Binding-site contacts:
Ligand atom O5 contacts residue ASN118 of chain 1.F at 2.3 Å (h-bond).
Ligand atom C8 contacts residue ASN106 of chain 1.F at 3.6 Å.
Ligand atom C7 contacts residue ASN118 of chain 1.F at 3.0 Å.
Ligand atom O7 contacts residue VAL104 of chain 1.F at 4.3 Å.
Ligand atom O7 contacts residue ASN106 of chain 1.F at 4.2 Å.
Ligand atom C8 contacts residue VAL104 of chain 1.F at 3.6 Å (hydrophobic).
Ligand atom N2 contacts residue TYR135 of chain 1.F at 4.2 Å.
Ligand atom C7 contacts residue ASN106 of chain 1.F at 4.2 Å.
Ligand atom C4 contacts residue ASN118 of chain 1.F at 4.2 Å.
Ligand atom C7 contacts residue ASP290 of chain 1.F at 4.0 Å.
Ligand atom C4 contacts residue TYR135 of chain 1.F at 4.3 Å (hydrophobic).
Ligand atom O7 contacts residue ASN118 of chain 1.F at 2.8 Å (h-bond).
Ligand atom C7 contacts residue VAL104 of chain 1.F at 4.5 Å (hydrophobic).
Ligand atom C3 contacts residue ASN118 of chain 1.F at 3.8 Å.
Ligand atom C8 contacts residue ASP290 of chain 1.F at 3.5 Å.
Ligand atom N2 contacts residue ASP290 of chain 1.F at 3.5 Å (salt-bridge).
Ligand atom C5 contacts residue TYR135 of chain 1.F at 3.5 Å (hydrophobic).
Ligand atom N2 contacts residue ASN118 of chain 1.F at 2.9 Å (h-bond).
Ligand atom O5 contacts residue TYR135 of chain 1.F at 3.5 Å.
Ligand atom C8 contacts residue LEU137 of chain 1.F at 4.4 Å (hydrophobic).
Ligand atom C1 contacts residue TYR135 of chain 1.F at 3.4 Å (hydrophobic).
Ligand atom C6 contacts residue TYR135 of chain 1.F at 4.4 Å (hydrophobic).
Ligand atom C3 contacts residue TYR135 of chain 1.F at 3.8 Å (hydrophobic).
Ligand atom C1 contacts residue ASN118 of chain 1.F at 1.4 Å.
Ligand atom C2 contacts residue TYR135 of chain 1.F at 4.1 Å (hydrophobic).
Ligand atom C8 contacts residue ASN118 of chain 1.F at 4.1 Å.
Ligand atom C2 contacts residue ASN118 of chain 1.F at 2.4 Å.
Ligand atom C5 contacts residue ASN118 of chain 1.F at 3.6 Å.

Sequence of chain 1.F:
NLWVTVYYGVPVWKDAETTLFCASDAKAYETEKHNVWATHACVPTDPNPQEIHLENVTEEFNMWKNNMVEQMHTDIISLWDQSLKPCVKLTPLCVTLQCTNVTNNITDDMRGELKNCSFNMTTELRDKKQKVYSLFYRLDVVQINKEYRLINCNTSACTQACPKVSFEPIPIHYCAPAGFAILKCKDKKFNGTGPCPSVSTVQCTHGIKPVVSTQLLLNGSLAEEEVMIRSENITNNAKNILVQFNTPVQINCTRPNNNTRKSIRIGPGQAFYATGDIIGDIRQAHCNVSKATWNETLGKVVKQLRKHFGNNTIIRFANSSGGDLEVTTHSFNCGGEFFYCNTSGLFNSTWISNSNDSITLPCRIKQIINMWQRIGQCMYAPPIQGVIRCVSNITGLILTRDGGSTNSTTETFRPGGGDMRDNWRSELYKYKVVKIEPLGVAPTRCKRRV

This protein binds this small molecule.
Small molecule (SMILES): CC(=O)N[C@@H]1[C@@H](O)[C@H](O)[C@@H](CO)O[C@H]1O